Binding-site contacts:
Ligand atom C8 contacts residue ILE96 of chain 1.B at 4.1 Å (hydrophobic).
Ligand atom C7 contacts residue GLU87 of chain 1.B at 3.8 Å.
Ligand atom C contacts residue THR11 of chain 1.B at 3.5 Å.
Ligand atom C5 contacts residue TYR72 of chain 1.B at 3.4 Å (hydrophobic).
Ligand atom C6 contacts residue TYR72 of chain 1.B at 3.4 Å (hydrophobic).
Ligand atom C10 contacts residue ILE96 of chain 1.B at 4.2 Å (hydrophobic).
Ligand atom BR contacts residue TYR72 of chain 1.B at 3.9 Å.
Ligand atom BR contacts residue PHE10 of chain 1.B at 3.6 Å.
Ligand atom BR contacts residue PRO9 of chain 1.B at 4.2 Å.
Ligand atom C8 contacts residue PHE93 of chain 1.B at 3.4 Å (hydrophobic).
Ligand atom C4 contacts residue TYR72 of chain 1.B at 3.4 Å (hydrophobic).
Ligand atom BR contacts residue PHE100 of chain 1.B at 4.0 Å.
Ligand atom C7 contacts residue PHE93 of chain 1.B at 3.9 Å (hydrophobic).
Ligand atom C10 contacts residue PRO9 of chain 1.B at 4.5 Å (hydrophobic).
Ligand atom C8 contacts residue TYR72 of chain 1.B at 4.3 Å (hydrophobic).
Ligand atom C10 contacts residue TYR72 of chain 1.B at 3.6 Å (hydrophobic).
Ligand atom N1 contacts residue LYS92 of chain 1.B at 3.5 Å (salt-bridge).
Ligand atom C9 contacts residue PRO9 of chain 1.B at 3.8 Å (hydrophobic).
Ligand atom BR contacts residue THR11 of chain 1.B at 3.6 Å.
Ligand atom C9 contacts residue TYR72 of chain 1.B at 4.1 Å (hydrophobic).
Ligand atom C4 contacts residue THR11 of chain 1.B at 3.7 Å.
Ligand atom C4 contacts residue GLN74 of chain 1.B at 4.2 Å.
Ligand atom C8 contacts residue PRO9 of chain 1.B at 4.5 Å (hydrophobic).
Ligand atom C9 contacts residue PHE93 of chain 1.B at 4.2 Å (hydrophobic).
Ligand atom C9 contacts residue ILE96 of chain 1.B at 3.6 Å (hydrophobic).
Ligand atom C7 contacts residue TYR72 of chain 1.B at 3.9 Å (hydrophobic).
Ligand atom C contacts residue GLN74 of chain 1.B at 4.3 Å.
Ligand atom N contacts residue THR11 of chain 1.B at 4.3 Å.
Ligand atom C6 contacts residue GLU87 of chain 1.B at 4.0 Å.

The small molecule below binds the protein below.
Small molecule (SMILES): CN(CCC(N)=O)Cc1ccccc1Br

Sequence of chain 1.B:
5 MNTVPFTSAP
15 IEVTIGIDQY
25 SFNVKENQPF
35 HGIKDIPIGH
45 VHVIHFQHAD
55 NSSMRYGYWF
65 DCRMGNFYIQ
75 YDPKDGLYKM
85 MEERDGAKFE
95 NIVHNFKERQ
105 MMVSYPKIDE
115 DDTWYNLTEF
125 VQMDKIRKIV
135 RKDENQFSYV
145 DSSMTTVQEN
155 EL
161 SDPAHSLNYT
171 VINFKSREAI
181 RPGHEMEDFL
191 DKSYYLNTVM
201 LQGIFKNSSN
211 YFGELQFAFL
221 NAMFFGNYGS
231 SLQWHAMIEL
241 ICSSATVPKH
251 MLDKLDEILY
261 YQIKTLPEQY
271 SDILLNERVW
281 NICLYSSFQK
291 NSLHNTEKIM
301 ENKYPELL